Sequence of chain 1.A:
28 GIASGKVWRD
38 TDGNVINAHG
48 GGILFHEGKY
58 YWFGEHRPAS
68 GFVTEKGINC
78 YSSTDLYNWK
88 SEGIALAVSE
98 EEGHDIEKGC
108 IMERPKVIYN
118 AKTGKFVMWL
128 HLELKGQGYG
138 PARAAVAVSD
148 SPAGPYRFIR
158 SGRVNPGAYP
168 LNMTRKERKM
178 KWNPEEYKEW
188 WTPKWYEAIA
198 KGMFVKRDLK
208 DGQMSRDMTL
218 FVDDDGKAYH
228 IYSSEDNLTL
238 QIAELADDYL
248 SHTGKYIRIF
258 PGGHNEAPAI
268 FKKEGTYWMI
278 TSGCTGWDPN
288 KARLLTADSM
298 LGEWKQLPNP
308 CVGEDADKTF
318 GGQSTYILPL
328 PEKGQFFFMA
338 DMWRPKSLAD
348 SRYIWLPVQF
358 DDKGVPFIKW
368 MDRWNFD

The protein below binds the small molecule below.
Small molecule (SMILES): OC[C@@H]1[C@@H](O)[C@H](O)[C@@H](O)c2[nH]cc[n+]21

Binding-site contacts:
Ligand atom C3 contacts residue ASP214 of chain 1.A at 3.9 Å.
Ligand atom O4 contacts residue GLU110 of chain 1.A at 2.6 Å (salt-bridge).
Ligand atom C3 contacts residue ARG111 of chain 1.A at 3.8 Å.
Ligand atom C6 contacts residue TYR136 of chain 1.A at 3.6 Å (hydrophobic).
Ligand atom C6 contacts residue TRP284 of chain 1.A at 3.5 Å (hydrophobic).
Ligand atom C8 contacts residue TRP284 of chain 1.A at 4.4 Å (hydrophobic).
Ligand atom C3 contacts residue GLU110 of chain 1.A at 3.9 Å.
Ligand atom N1 contacts residue GLY283 of chain 1.A at 3.9 Å.
Ligand atom C4 contacts residue GLU110 of chain 1.A at 3.3 Å.
Ligand atom N1 contacts residue GLN320 of chain 1.A at 4.5 Å.
Ligand atom C7 contacts residue GLY283 of chain 1.A at 3.4 Å.
Ligand atom C2 contacts residue ARG111 of chain 1.A at 4.0 Å.
Ligand atom C1 contacts residue GLY283 of chain 1.A at 4.5 Å.
Ligand atom O3 contacts residue ARG111 of chain 1.A at 3.0 Å (salt-bridge).
Ligand atom O3 contacts residue GLU110 of chain 1.A at 3.3 Å (salt-bridge).
Ligand atom C5 contacts residue TRP284 of chain 1.A at 3.7 Å (hydrophobic).
Ligand atom O4 contacts residue ASP214 of chain 1.A at 4.3 Å.
Ligand atom O2 contacts residue ASP214 of chain 1.A at 2.7 Å (salt-bridge).
Ligand atom C1 contacts residue ASP214 of chain 1.A at 4.4 Å.
Ligand atom O6 contacts residue TYR136 of chain 1.A at 3.3 Å (h-bond).
Ligand atom C2 contacts residue ASP214 of chain 1.A at 3.2 Å.
Ligand atom N10 contacts residue GLY283 of chain 1.A at 4.4 Å.
Ligand atom C8 contacts residue GLY283 of chain 1.A at 3.6 Å.
Ligand atom O2 contacts residue ARG111 of chain 1.A at 3.2 Å (salt-bridge).
Ligand atom C2 contacts residue GLN320 of chain 1.A at 4.5 Å.
Ligand atom O3 contacts residue ASP214 of chain 1.A at 3.3 Å (salt-bridge).
Ligand atom C4 contacts residue TYR136 of chain 1.A at 4.4 Å (hydrophobic).
Ligand atom O4 contacts residue TYR136 of chain 1.A at 3.8 Å.
Ligand atom C4 contacts residue TRP284 of chain 1.A at 4.2 Å (hydrophobic).
Ligand atom O2 contacts residue GLN320 of chain 1.A at 3.2 Å (h-bond).